Sequence of chain 3.A:
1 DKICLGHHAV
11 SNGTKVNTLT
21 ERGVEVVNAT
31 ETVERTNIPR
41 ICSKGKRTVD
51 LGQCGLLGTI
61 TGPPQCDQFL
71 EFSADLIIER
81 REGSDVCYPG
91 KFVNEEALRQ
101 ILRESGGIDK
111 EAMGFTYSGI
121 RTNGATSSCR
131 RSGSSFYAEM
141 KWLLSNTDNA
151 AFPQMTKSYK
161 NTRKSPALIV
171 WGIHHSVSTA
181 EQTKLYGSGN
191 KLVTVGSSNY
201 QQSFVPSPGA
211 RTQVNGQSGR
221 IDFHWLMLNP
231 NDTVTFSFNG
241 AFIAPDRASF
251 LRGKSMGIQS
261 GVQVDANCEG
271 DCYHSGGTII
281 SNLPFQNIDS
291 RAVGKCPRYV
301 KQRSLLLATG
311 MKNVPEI

Sequence of chain 3.B:
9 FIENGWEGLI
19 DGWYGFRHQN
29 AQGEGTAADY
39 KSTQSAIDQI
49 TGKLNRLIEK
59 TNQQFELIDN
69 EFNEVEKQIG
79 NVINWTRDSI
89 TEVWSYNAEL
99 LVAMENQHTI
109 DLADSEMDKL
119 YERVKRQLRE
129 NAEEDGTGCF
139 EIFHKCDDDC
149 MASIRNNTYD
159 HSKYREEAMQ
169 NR

Binding-site contacts:
Ligand atom C5 contacts residue ASN28 of chain 3.A at 3.7 Å.
Ligand atom C1 contacts residue ASN28 of chain 3.A at 1.4 Å.
Ligand atom C6 contacts residue THR30 of chain 3.A at 4.1 Å.
Ligand atom C4 contacts residue ASN28 of chain 3.A at 4.2 Å.
Ligand atom C1 contacts residue THR309 of chain 3.A at 3.8 Å.
Ligand atom O6 contacts residue THR309 of chain 3.A at 3.9 Å.
Ligand atom C3 contacts residue ASN28 of chain 3.A at 3.8 Å.
Ligand atom O7 contacts residue ASN28 of chain 3.A at 4.0 Å.
Ligand atom O5 contacts residue ASN28 of chain 3.A at 2.4 Å (h-bond).
Ligand atom C2 contacts residue ASN28 of chain 3.A at 2.4 Å.
Ligand atom C7 contacts residue ASN28 of chain 3.A at 3.6 Å.
Ligand atom O6 contacts residue LEU52 of chain 3.B at 3.6 Å.
Ligand atom O5 contacts residue THR309 of chain 3.A at 3.4 Å (h-bond).
Ligand atom N2 contacts residue ASN28 of chain 3.A at 2.9 Å (h-bond).

This small molecule binds to this protein.
Small molecule (SMILES): CC(=O)N[C@@H]1[C@@H](O)[C@H](O)[C@@H](CO)O[C@H]1O